Binding-site contacts:
Ligand atom N1 contacts residue CYS143 of chain 1.A at 3.8 Å.
Ligand atom C1 contacts residue CYS143 of chain 1.A at 2.7 Å (hydrophobic).
Ligand atom C10 contacts residue HIS291 of chain 1.A at 3.5 Å.
Ligand atom C6 contacts residue LEU253 of chain 1.A at 4.2 Å (hydrophobic).
Ligand atom C9 contacts residue LEU254 of chain 1.A at 4.2 Å (hydrophobic).
Ligand atom C12 contacts residue ILE258 of chain 1.A at 4.2 Å (hydrophobic).
Ligand atom C11 contacts residue HIS291 of chain 1.A at 3.7 Å.
Ligand atom C12 contacts residue HIS291 of chain 1.A at 3.8 Å.
Ligand atom O3 contacts residue CYS143 of chain 1.A at 3.4 Å (h-bond).
Ligand atom C7 contacts residue LEU253 of chain 1.A at 3.9 Å (hydrophobic).
Ligand atom C10 contacts residue ILE345 of chain 1.A at 4.2 Å (hydrophobic).
Ligand atom C5 contacts residue VAL287 of chain 1.A at 3.5 Å (hydrophobic).
Ligand atom O3 contacts residue ASN315 of chain 1.A at 2.6 Å (h-bond).
Ligand atom O2 contacts residue CYS143 of chain 1.A at 2.9 Å (h-bond).
Ligand atom O1 contacts residue SER347 of chain 1.A at 3.8 Å.
Ligand atom N1 contacts residue SER347 of chain 1.A at 2.8 Å (h-bond).
Ligand atom C2 contacts residue ILE345 of chain 1.A at 4.2 Å (hydrophobic).
Ligand atom O2 contacts residue SER347 of chain 1.A at 2.9 Å (h-bond).
Ligand atom O2 contacts residue GLY346 of chain 1.A at 3.1 Å.
Ligand atom C11 contacts residue ILE345 of chain 1.A at 3.7 Å (hydrophobic).
Ligand atom C10 contacts residue VAL287 of chain 1.A at 4.2 Å (hydrophobic).
Ligand atom C12 contacts residue ILE345 of chain 1.A at 3.6 Å (hydrophobic).
Ligand atom C2 contacts residue HIS285 of chain 1.A at 3.4 Å.
Ligand atom N1 contacts residue GLY346 of chain 1.A at 4.2 Å.
Ligand atom O2 contacts residue ALA142 of chain 1.A at 3.1 Å.
Ligand atom C9 contacts residue LEU253 of chain 1.A at 3.5 Å (hydrophobic).
Ligand atom C3 contacts residue ASN315 of chain 1.A at 3.8 Å.
Ligand atom C1 contacts residue SER347 of chain 1.A at 3.5 Å.
Ligand atom C8 contacts residue LEU253 of chain 1.A at 4.0 Å (hydrophobic).
Ligand atom O3 contacts residue VAL287 of chain 1.A at 3.9 Å.
Ligand atom C2 contacts residue CYS143 of chain 1.A at 2.2 Å (hydrophobic).
Ligand atom C9 contacts residue HIS291 of chain 1.A at 3.8 Å.
Ligand atom O3 contacts residue HIS285 of chain 1.A at 3.2 Å.
Ligand atom C3 contacts residue HIS285 of chain 1.A at 4.0 Å.
Ligand atom C8 contacts residue ILE345 of chain 1.A at 4.0 Å (hydrophobic).
Ligand atom C1 contacts residue ALA142 of chain 1.A at 4.1 Å (hydrophobic).
Ligand atom C3 contacts residue CYS143 of chain 1.A at 3.0 Å (hydrophobic).
Ligand atom C7 contacts residue VAL287 of chain 1.A at 4.0 Å (hydrophobic).
Ligand atom C1 contacts residue GLY346 of chain 1.A at 3.8 Å.
Ligand atom C11 contacts residue LEU254 of chain 1.A at 4.1 Å (hydrophobic).

Sequence of chain 1.A:
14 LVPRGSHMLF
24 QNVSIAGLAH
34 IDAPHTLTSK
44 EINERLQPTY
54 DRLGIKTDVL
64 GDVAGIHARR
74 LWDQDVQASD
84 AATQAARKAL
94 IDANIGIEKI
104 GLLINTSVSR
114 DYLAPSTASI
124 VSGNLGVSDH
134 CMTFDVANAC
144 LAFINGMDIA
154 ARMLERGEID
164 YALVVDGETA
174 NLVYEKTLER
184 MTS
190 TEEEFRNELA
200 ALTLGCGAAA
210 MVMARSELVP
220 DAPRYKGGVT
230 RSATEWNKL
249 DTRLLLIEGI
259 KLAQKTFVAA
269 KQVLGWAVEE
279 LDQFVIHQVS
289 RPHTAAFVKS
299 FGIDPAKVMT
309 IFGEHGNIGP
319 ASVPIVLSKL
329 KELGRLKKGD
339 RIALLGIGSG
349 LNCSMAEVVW

A small-molecule ligand and the protein it binds are described below.
Small molecule (SMILES): C/C=C/C/C=C/CCC(=O)[C@@H](O)CC(N)=O